Sequence of chain 1.A:
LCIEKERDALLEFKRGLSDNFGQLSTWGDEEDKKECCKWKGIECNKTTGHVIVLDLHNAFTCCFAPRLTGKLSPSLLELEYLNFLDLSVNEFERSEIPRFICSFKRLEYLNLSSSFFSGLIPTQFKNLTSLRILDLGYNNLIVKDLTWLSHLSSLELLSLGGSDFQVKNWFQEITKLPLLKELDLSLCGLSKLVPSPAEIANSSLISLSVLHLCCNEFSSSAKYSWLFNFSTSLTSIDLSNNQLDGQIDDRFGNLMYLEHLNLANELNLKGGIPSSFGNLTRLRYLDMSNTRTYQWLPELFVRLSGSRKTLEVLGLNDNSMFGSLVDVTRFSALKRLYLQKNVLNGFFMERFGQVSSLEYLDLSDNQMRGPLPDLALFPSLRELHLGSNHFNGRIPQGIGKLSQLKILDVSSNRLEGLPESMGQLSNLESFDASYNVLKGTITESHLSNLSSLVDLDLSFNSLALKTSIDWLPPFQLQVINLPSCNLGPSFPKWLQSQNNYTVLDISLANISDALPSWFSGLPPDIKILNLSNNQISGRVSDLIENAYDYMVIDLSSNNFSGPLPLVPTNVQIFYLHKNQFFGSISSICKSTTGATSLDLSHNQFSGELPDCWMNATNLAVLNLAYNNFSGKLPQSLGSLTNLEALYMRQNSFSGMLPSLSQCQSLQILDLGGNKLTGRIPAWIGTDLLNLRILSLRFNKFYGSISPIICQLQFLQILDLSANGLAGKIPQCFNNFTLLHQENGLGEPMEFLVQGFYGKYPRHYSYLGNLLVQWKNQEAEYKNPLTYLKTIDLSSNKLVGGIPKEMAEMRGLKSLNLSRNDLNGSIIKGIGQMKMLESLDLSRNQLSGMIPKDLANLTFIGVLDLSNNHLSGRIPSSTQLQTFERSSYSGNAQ

Binding-site contacts:
Ligand atom C6 contacts residue SER257 of chain 1.A at 4.5 Å.
Ligand atom C8 contacts residue ILE232 of chain 1.A at 3.6 Å (hydrophobic).
Ligand atom C1 contacts residue ASN261 of chain 1.A at 1.4 Å.
Ligand atom C3 contacts residue ILE232 of chain 1.A at 4.2 Å (hydrophobic).
Ligand atom C2 contacts residue ILE232 of chain 1.A at 4.1 Å (hydrophobic).
Ligand atom O5 contacts residue ASN261 of chain 1.A at 2.3 Å (h-bond).
Ligand atom C3 contacts residue ASN261 of chain 1.A at 3.8 Å.
Ligand atom N2 contacts residue ILE232 of chain 1.A at 3.7 Å.
Ligand atom C7 contacts residue ASN261 of chain 1.A at 3.1 Å.
Ligand atom C8 contacts residue ASN261 of chain 1.A at 4.4 Å.
Ligand atom N2 contacts residue ASN261 of chain 1.A at 3.0 Å (h-bond).
Ligand atom O7 contacts residue ASN261 of chain 1.A at 2.6 Å (h-bond).
Ligand atom C1 contacts residue ILE232 of chain 1.A at 3.8 Å (hydrophobic).
Ligand atom C7 contacts residue ILE232 of chain 1.A at 4.4 Å (hydrophobic).
Ligand atom C5 contacts residue ASN261 of chain 1.A at 3.6 Å.
Ligand atom C4 contacts residue ASN261 of chain 1.A at 4.2 Å.
Ligand atom C2 contacts residue ASN261 of chain 1.A at 2.5 Å.
Ligand atom C8 contacts residue ALA233 of chain 1.A at 3.9 Å (hydrophobic).

A protein and the small-molecule ligand that binds it are described below.
Small molecule (SMILES): CC(=O)N[C@@H]1[C@@H](O)[C@H](O)[C@@H](CO)O[C@H]1O